A small-molecule ligand and the protein it binds are described below.
Small molecule (SMILES): CC(=O)N[C@@H]1[C@@H](O)[C@H](O)[C@@H](CO)O[C@H]1O

Sequence of chain 1.I:
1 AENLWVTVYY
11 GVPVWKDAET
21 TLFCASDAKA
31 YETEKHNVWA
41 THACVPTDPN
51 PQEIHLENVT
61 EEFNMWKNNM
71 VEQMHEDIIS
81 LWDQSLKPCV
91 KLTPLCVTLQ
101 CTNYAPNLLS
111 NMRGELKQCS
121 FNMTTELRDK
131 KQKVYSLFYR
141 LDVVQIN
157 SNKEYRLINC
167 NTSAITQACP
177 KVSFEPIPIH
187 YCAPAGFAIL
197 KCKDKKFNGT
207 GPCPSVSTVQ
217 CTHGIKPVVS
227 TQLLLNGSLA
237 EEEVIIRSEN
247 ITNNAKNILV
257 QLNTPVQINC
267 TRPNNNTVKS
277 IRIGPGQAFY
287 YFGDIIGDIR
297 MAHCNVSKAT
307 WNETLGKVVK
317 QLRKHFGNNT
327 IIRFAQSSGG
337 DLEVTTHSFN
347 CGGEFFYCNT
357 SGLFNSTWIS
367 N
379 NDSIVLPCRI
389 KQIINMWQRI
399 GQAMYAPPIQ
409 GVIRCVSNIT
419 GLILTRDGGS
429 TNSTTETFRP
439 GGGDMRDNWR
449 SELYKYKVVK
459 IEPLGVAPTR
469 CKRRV

Binding-site contacts:
Ligand atom C4 contacts residue ASN308 of chain 1.I at 4.2 Å.
Ligand atom C7 contacts residue ASN308 of chain 1.I at 3.2 Å.
Ligand atom O7 contacts residue ASN308 of chain 1.I at 3.1 Å (h-bond).
Ligand atom N2 contacts residue ASN308 of chain 1.I at 3.0 Å (h-bond).
Ligand atom O5 contacts residue ASN308 of chain 1.I at 2.3 Å (h-bond).
Ligand atom C1 contacts residue ASN308 of chain 1.I at 1.4 Å.
Ligand atom C3 contacts residue ASN308 of chain 1.I at 3.8 Å.
Ligand atom C2 contacts residue ASN308 of chain 1.I at 2.5 Å.
Ligand atom C5 contacts residue ASN308 of chain 1.I at 3.6 Å.
Ligand atom C8 contacts residue ASN308 of chain 1.I at 4.0 Å.